Sequence of chain 1.A:
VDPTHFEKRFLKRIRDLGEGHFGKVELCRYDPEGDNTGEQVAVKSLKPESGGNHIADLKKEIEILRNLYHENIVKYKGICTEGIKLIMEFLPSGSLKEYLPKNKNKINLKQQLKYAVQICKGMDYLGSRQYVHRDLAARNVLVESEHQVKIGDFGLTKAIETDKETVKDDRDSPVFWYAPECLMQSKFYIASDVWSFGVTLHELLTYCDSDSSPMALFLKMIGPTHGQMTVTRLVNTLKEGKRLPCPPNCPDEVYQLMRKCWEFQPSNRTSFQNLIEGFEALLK

The protein below binds the small molecule below.
Small molecule (SMILES): N#CC[C@]1(n2cc(C(N)=O)c(NC(=O)C3CC3)n2)CCN(Cc2ccc(C3=CCCCC3)cc2)C[C@H]1F

Binding-site contacts:
Ligand atom C2 contacts residue ARG155 of chain 1.A at 3.3 Å.
Ligand atom C26 contacts residue ASP169 of chain 1.A at 3.5 Å.
Ligand atom C13 contacts residue ASP169 of chain 1.A at 3.5 Å.
Ligand atom C9 contacts residue LEU107 of chain 1.A at 3.4 Å (hydrophobic).
Ligand atom C10 contacts residue PRO108 of chain 1.A at 3.7 Å (hydrophobic).
Ligand atom N3 contacts residue GLU105 of chain 1.A at 3.0 Å (salt-bridge).
Ligand atom C20 contacts residue GLY32 of chain 1.A at 3.3 Å.
Ligand atom C23 contacts residue GLY35 of chain 1.A at 3.7 Å.
Ligand atom C23 contacts residue LEU58 of chain 1.A at 3.7 Å (hydrophobic).
Ligand atom N1 contacts residue GLY168 of chain 1.A at 3.0 Å.
Ligand atom C17 contacts residue GLY32 of chain 1.A at 3.5 Å.
Ligand atom F1 contacts residue LEU29 of chain 1.A at 3.2 Å.
Ligand atom C10 contacts residue GLY110 of chain 1.A at 3.5 Å.
Ligand atom C24 contacts residue LYS36 of chain 1.A at 3.5 Å.
Ligand atom C7 contacts residue LEU158 of chain 1.A at 3.6 Å (hydrophobic).
Ligand atom C11 contacts residue ARG27 of chain 1.A at 3.7 Å.
Ligand atom C18 contacts residue LYS56 of chain 1.A at 3.7 Å.
Ligand atom C24 contacts residue GLY35 of chain 1.A at 3.6 Å.
Ligand atom C27 contacts residue GLY30 of chain 1.A at 3.7 Å.
Ligand atom C21 contacts residue HIS33 of chain 1.A at 3.5 Å.
Ligand atom C18 contacts residue GLY32 of chain 1.A at 3.2 Å.
Ligand atom O1 contacts residue LEU107 of chain 1.A at 2.9 Å (h-bond).
Ligand atom N1 contacts residue ASN156 of chain 1.A at 3.5 Å.
Ligand atom F1 contacts residue VAL37 of chain 1.A at 3.5 Å.
Ligand atom N3 contacts residue ALA54 of chain 1.A at 3.4 Å.
Ligand atom C5 contacts residue LEU158 of chain 1.A at 3.6 Å (hydrophobic).
Ligand atom C24 contacts residue GLY32 of chain 1.A at 3.7 Å.
Ligand atom N1 contacts residue LEU158 of chain 1.A at 3.5 Å.
Ligand atom N1 contacts residue ASP169 of chain 1.A at 3.6 Å (salt-bridge).
Ligand atom C9 contacts residue GLY110 of chain 1.A at 3.3 Å.
Ligand atom F1 contacts residue GLY30 of chain 1.A at 3.4 Å.
Ligand atom N4 contacts residue LEU107 of chain 1.A at 3.7 Å.
Ligand atom C8 contacts residue GLY110 of chain 1.A at 3.5 Å.
Ligand atom N5 contacts residue LEU158 of chain 1.A at 3.7 Å.
Ligand atom C1 contacts residue LEU158 of chain 1.A at 3.6 Å (hydrophobic).
Ligand atom N4 contacts residue LEU29 of chain 1.A at 3.7 Å.
Ligand atom C25 contacts residue LYS56 of chain 1.A at 3.7 Å.
Ligand atom O1 contacts residue PHE106 of chain 1.A at 3.3 Å.
Ligand atom C1 contacts residue ARG155 of chain 1.A at 3.5 Å.
Ligand atom C19 contacts residue GLY32 of chain 1.A at 3.1 Å.